Sequence of chain 1.A:
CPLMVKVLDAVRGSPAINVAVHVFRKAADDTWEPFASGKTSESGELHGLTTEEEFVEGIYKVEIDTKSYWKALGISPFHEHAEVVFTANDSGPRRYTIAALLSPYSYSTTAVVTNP

A small-molecule ligand and the protein it binds are described below.
Small molecule (SMILES): O=c1c(O)c(-c2ccc(O)cc2)oc2cc(O)cc(O)c12

Binding-site contacts:
Ligand atom C3 contacts residue KMP1 of chain 2.C at 0.2 Å.
Ligand atom C10 contacts residue KMP1 of chain 2.C at 0.6 Å.
Ligand atom C10 contacts residue LEU8 of chain 2.A at 3.5 Å (hydrophobic).
Ligand atom C9 contacts residue KMP1 of chain 2.C at 0.5 Å.
Ligand atom C19 contacts residue KMP1 of chain 2.C at 0.3 Å.
Ligand atom C2 contacts residue LYS6 of chain 1.A at 3.1 Å.
Ligand atom C9 contacts residue LYS6 of chain 2.A at 3.2 Å.
Ligand atom C5 contacts residue LYS6 of chain 1.A at 3.5 Å.
Ligand atom C6 contacts residue LYS6 of chain 1.A at 3.4 Å.
Ligand atom O13 contacts residue LYS6 of chain 2.A at 3.2 Å.
Ligand atom C4 contacts residue LYS6 of chain 1.A at 3.4 Å.
Ligand atom O30 contacts residue LYS6 of chain 1.A at 3.6 Å.
Ligand atom O27 contacts residue ALA99 of chain 1.A at 3.7 Å.
Ligand atom C3 contacts residue LYS6 of chain 2.A at 3.3 Å.
Ligand atom C18 contacts residue KMP1 of chain 2.C at 0.1 Å.
Ligand atom C2 contacts residue LYS6 of chain 2.A at 3.3 Å.
Ligand atom O27 contacts residue KMP1 of chain 2.C at 1.6 Å.
Ligand atom C2 contacts residue KMP1 of chain 2.C at 0.7 Å.
Ligand atom O30 contacts residue KMP1 of chain 2.C at 0.9 Å.
Ligand atom C16 contacts residue KMP1 of chain 2.C at 0.1 Å.
Ligand atom O30 contacts residue LYS6 of chain 2.A at 3.2 Å.
Ligand atom O12 contacts residue LEU8 of chain 1.A at 3.6 Å.
Ligand atom O27 contacts residue LEU8 of chain 2.A at 2.9 Å.
Ligand atom C11 contacts residue KMP1 of chain 2.C at 0.6 Å.
Ligand atom C5 contacts residue KMP1 of chain 2.C at 0.9 Å.
Ligand atom O24 contacts residue KMP1 of chain 2.C at 0.1 Å (h-bond).
Ligand atom O29 contacts residue THR97 of chain 2.A at 3.7 Å.
Ligand atom C6 contacts residue KMP1 of chain 2.C at 0.7 Å.
Ligand atom C9 contacts residue LYS6 of chain 1.A at 3.6 Å.
Ligand atom O13 contacts residue KMP1 of chain 2.C at 0.7 Å.
Ligand atom O29 contacts residue KMP1 of chain 2.C at 2.0 Å (h-bond).
Ligand atom C14 contacts residue KMP1 of chain 2.C at 0.5 Å.
Ligand atom C15 contacts residue KMP1 of chain 2.C at 0.3 Å.
Ligand atom C1 contacts residue KMP1 of chain 2.C at 1.1 Å.
Ligand atom C4 contacts residue KMP1 of chain 2.C at 0.5 Å.
Ligand atom C17 contacts residue KMP1 of chain 2.C at 0.0 Å.
Ligand atom C1 contacts residue LYS6 of chain 1.A at 3.2 Å.
Ligand atom O12 contacts residue KMP1 of chain 2.C at 0.6 Å.
Ligand atom O24 contacts residue LEU101 of chain 1.A at 3.7 Å.
Ligand atom C3 contacts residue LYS6 of chain 1.A at 3.2 Å.

Sequence of chain 2.A:
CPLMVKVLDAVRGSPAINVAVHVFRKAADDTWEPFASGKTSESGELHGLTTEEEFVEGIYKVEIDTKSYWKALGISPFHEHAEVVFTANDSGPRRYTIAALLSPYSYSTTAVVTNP